Binding-site contacts:
Ligand atom C5 contacts residue ALA150 of chain 1.B at 3.7 Å (hydrophobic).
Ligand atom C19 contacts residue TYR342 of chain 1.A at 3.2 Å (hydrophobic).
Ligand atom C18 contacts residue ALA150 of chain 1.B at 3.6 Å (hydrophobic).
Ligand atom C10 contacts residue TYR342 of chain 1.A at 3.5 Å (hydrophobic).
Ligand atom C2 contacts residue MET294 of chain 1.B at 3.2 Å (hydrophobic).
Ligand atom N1 contacts residue GLU313 of chain 1.B at 3.2 Å (salt-bridge).
Ligand atom C15 contacts residue GLY289 of chain 1.B at 3.9 Å.
Ligand atom C10 contacts residue GLU313 of chain 1.B at 3.8 Å.
Ligand atom O contacts residue ALA150 of chain 1.B at 3.9 Å.
Ligand atom BR1 contacts residue VAL49 of chain 1.A at 3.9 Å.
Ligand atom C10 contacts residue ALA150 of chain 1.B at 4.0 Å (hydrophobic).
Ligand atom C8 contacts residue PRO51 of chain 1.A at 3.8 Å (hydrophobic).
Ligand atom C5 contacts residue GLU313 of chain 1.B at 3.7 Å.
Ligand atom C17 contacts residue ALA150 of chain 1.B at 4.0 Å (hydrophobic).
Ligand atom N4 contacts residue IMP1 of chain 1.K at 3.7 Å.
Ligand atom C18 contacts residue IMP1 of chain 1.K at 3.9 Å.
Ligand atom O2 contacts residue IMP1 of chain 1.K at 3.4 Å (h-bond).
Ligand atom C4 contacts residue ALA150 of chain 1.B at 4.0 Å (hydrophobic).
Ligand atom C6 contacts residue PRO51 of chain 1.A at 4.0 Å (hydrophobic).
Ligand atom C19 contacts residue IMP1 of chain 1.K at 4.0 Å.
Ligand atom C4 contacts residue GLU313 of chain 1.B at 3.4 Å.
Ligand atom C16 contacts residue ALA150 of chain 1.B at 4.1 Å (hydrophobic).
Ligand atom C14 contacts residue GLY289 of chain 1.B at 3.5 Å.
Ligand atom N2 contacts residue GLU313 of chain 1.B at 2.7 Å (salt-bridge).
Ligand atom C7 contacts residue PRO51 of chain 1.A at 3.6 Å (hydrophobic).
Ligand atom C19 contacts residue ALA150 of chain 1.B at 3.3 Å (hydrophobic).
Ligand atom O2 contacts residue ALA150 of chain 1.B at 4.1 Å.
Ligand atom C13 contacts residue GLY289 of chain 1.B at 3.4 Å.
Ligand atom C14 contacts residue MET288 of chain 1.B at 3.4 Å (hydrophobic).
Ligand atom C19 contacts residue THR207 of chain 1.B at 3.7 Å.
Ligand atom BR1 contacts residue GLY341 of chain 1.A at 3.6 Å.
Ligand atom C19 contacts residue GLU313 of chain 1.B at 3.1 Å.
Ligand atom C9 contacts residue TYR342 of chain 1.A at 3.8 Å (hydrophobic).
Ligand atom C2 contacts residue VAL311 of chain 1.B at 3.7 Å (hydrophobic).
Ligand atom C13 contacts residue MET288 of chain 1.B at 3.8 Å (hydrophobic).
Ligand atom BR1 contacts residue PRO51 of chain 1.A at 4.0 Å.
Ligand atom C2 contacts residue GLY289 of chain 1.B at 3.9 Å.
Ligand atom BR1 contacts residue HIS151 of chain 1.B at 3.8 Å.
Ligand atom C12 contacts residue GLY289 of chain 1.B at 3.9 Å.
Ligand atom N2 contacts residue ALA150 of chain 1.B at 3.8 Å.

Sequence of chain 1.B:
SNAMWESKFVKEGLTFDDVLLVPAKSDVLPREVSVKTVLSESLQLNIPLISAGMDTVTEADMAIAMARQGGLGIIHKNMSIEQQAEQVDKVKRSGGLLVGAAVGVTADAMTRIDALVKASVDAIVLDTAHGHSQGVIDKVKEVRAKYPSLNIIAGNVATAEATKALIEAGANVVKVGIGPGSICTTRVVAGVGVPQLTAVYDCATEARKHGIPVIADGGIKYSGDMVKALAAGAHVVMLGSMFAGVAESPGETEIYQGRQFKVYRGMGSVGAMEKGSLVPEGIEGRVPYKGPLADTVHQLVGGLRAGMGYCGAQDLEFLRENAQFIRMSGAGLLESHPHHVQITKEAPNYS

A protein and the small-molecule ligand that binds it are described below.
Small molecule (SMILES): C/C(=N\O)c1cccc(C(C)(C)NC(=O)Nc2ccc(Br)cc2)c1

Sequence of chain 1.A:
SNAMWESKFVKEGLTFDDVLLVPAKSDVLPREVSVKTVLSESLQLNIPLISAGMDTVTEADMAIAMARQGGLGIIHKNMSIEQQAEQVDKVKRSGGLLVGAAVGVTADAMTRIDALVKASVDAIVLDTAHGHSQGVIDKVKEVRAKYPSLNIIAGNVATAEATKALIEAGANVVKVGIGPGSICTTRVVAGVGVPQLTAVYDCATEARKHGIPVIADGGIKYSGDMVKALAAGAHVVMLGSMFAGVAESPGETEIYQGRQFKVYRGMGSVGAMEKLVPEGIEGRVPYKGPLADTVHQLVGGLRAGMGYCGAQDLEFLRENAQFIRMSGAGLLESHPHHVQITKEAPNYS